Sequence of chain 1.A:
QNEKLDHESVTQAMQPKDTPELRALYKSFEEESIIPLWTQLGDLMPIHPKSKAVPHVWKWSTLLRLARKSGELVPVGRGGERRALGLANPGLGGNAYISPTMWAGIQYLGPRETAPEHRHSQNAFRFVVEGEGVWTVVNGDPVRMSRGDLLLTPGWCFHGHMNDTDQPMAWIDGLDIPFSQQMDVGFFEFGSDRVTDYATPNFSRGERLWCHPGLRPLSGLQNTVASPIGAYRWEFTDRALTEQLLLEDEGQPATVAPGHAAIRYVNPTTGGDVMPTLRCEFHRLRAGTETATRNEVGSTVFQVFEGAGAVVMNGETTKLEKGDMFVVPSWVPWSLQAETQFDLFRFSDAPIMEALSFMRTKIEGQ

The protein below binds the small molecule below.
Small molecule (SMILES): O=C(O)c1cc(O)ccc1O

Binding-site contacts:
Ligand atom CAH contacts residue FE21 of chain 1.B at 3.2 Å.
Ligand atom OAB contacts residue FE21 of chain 1.B at 2.2 Å.
Ligand atom CAG contacts residue ASP174 of chain 1.A at 3.2 Å.
Ligand atom CAH contacts residue ARG127 of chain 1.A at 3.4 Å.
Ligand atom CAE contacts residue LEU176 of chain 1.A at 3.4 Å (hydrophobic).
Ligand atom OAB contacts residue ARG83 of chain 1.A at 2.9 Å (salt-bridge).
Ligand atom OAB contacts residue HIS119 of chain 1.A at 3.5 Å.
Ligand atom OAC contacts residue TRP104 of chain 1.A at 2.9 Å (h-bond).
Ligand atom OAB contacts residue HIS160 of chain 1.A at 3.1 Å (h-bond).
Ligand atom CAK contacts residue ARG127 of chain 1.A at 3.7 Å.
Ligand atom OAD contacts residue FE21 of chain 1.B at 1.9 Å.
Ligand atom OAB contacts residue ARG127 of chain 1.A at 3.4 Å (salt-bridge).
Ligand atom CAH contacts residue HIS162 of chain 1.A at 3.7 Å.
Ligand atom CAE contacts residue TRP104 of chain 1.A at 3.8 Å (hydrophobic).
Ligand atom CAF contacts residue LEU38 of chain 2.A at 3.9 Å (hydrophobic).
Ligand atom CAE contacts residue LEU38 of chain 2.A at 3.7 Å (hydrophobic).
Ligand atom OAA contacts residue HIS162 of chain 1.A at 2.8 Å (h-bond).
Ligand atom OAA contacts residue GLN108 of chain 1.A at 3.0 Å (h-bond).
Ligand atom CAG contacts residue GLN108 of chain 1.A at 3.6 Å.
Ligand atom CAJ contacts residue FE21 of chain 1.B at 3.0 Å.
Ligand atom CAH contacts residue GLN108 of chain 1.A at 4.0 Å.
Ligand atom OAA contacts residue ARG127 of chain 1.A at 3.1 Å (salt-bridge).
Ligand atom OAC contacts residue ASP174 of chain 1.A at 2.6 Å (salt-bridge).
Ligand atom CAI contacts residue TRP104 of chain 1.A at 3.7 Å (hydrophobic).
Ligand atom OAA contacts residue ARG83 of chain 1.A at 3.3 Å (salt-bridge).
Ligand atom OAD contacts residue HIS119 of chain 1.A at 3.4 Å.
Ligand atom OAC contacts residue LEU176 of chain 1.A at 4.0 Å.
Ligand atom CAF contacts residue LEU176 of chain 1.A at 3.7 Å (hydrophobic).
Ligand atom CAF contacts residue ILE178 of chain 1.A at 4.0 Å (hydrophobic).
Ligand atom CAK contacts residue ARG83 of chain 1.A at 3.8 Å.
Ligand atom CAG contacts residue ARG127 of chain 1.A at 3.7 Å.
Ligand atom CAJ contacts residue LEU176 of chain 1.A at 4.0 Å (hydrophobic).
Ligand atom CAI contacts residue ASP174 of chain 1.A at 3.3 Å.
Ligand atom OAC contacts residue ALA85 of chain 1.A at 3.5 Å.
Ligand atom CAI contacts residue LEU176 of chain 1.A at 3.6 Å (hydrophobic).
Ligand atom OAB contacts residue HIS162 of chain 1.A at 3.9 Å.
Ligand atom CAK contacts residue FE21 of chain 1.B at 3.5 Å.
Ligand atom OAA contacts residue ASP174 of chain 1.A at 4.0 Å.
Ligand atom CAH contacts residue ARG83 of chain 1.A at 3.2 Å.
Ligand atom OAD contacts residue HIS121 of chain 1.A at 3.1 Å (h-bond).

Sequence of chain 2.A:
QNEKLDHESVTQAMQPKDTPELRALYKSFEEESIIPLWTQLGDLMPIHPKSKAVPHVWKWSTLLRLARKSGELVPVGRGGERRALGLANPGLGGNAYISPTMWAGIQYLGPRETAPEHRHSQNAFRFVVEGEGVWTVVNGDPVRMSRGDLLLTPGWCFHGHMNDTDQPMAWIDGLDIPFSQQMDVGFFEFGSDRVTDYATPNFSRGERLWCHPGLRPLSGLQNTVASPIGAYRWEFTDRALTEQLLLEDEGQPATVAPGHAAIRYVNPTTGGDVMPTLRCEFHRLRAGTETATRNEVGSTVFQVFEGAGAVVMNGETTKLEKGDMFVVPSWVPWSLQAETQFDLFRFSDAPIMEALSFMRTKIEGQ